The protein below binds the small molecule below.
Small molecule (SMILES): CC(=O)N[C@H]1[C@H](O[C@H]2[C@H](O)[C@@H](NC(C)=O)CO[C@@H]2CO)O[C@H](CO)[C@@H](O[C@@H]2O[C@H](CO)[C@@H](O)[C@H](O[C@H]3O[C@H](CO)[C@@H](O)[C@H](O)[C@@H]3O)[C@@H]2O)[C@@H]1O

Sequence of chain 1.C:
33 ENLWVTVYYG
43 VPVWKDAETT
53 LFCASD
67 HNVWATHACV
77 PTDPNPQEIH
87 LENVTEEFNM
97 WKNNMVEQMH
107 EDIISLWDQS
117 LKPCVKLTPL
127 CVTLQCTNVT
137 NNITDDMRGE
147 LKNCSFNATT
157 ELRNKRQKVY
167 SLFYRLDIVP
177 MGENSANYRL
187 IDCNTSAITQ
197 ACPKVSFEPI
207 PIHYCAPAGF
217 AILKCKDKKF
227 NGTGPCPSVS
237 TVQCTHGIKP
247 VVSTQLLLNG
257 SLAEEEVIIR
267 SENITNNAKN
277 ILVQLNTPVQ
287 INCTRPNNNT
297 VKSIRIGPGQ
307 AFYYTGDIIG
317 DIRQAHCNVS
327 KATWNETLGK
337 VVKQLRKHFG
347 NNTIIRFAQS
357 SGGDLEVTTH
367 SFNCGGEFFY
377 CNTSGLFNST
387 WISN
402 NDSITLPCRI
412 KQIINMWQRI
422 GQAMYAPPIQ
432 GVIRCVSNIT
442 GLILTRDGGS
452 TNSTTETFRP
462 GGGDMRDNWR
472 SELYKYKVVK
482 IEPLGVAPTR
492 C

Binding-site contacts:
Ligand atom C8 contacts residue ASN369 of chain 1.C at 3.6 Å.
Ligand atom C5 contacts residue ASN255 of chain 1.C at 3.8 Å.
Ligand atom C8 contacts residue VAL247 of chain 1.C at 3.9 Å (hydrophobic).
Ligand atom O4 contacts residue VAL437 of chain 1.C at 3.9 Å.
Ligand atom C7 contacts residue VAL247 of chain 1.C at 4.4 Å (hydrophobic).
Ligand atom C4 contacts residue ASN255 of chain 1.C at 4.3 Å.
Ligand atom O5 contacts residue NAG1 of chain 1.M at 3.5 Å.
Ligand atom C8 contacts residue LEU254 of chain 1.C at 3.7 Å (hydrophobic).
Ligand atom C3 contacts residue VAL437 of chain 1.C at 3.6 Å (hydrophobic).
Ligand atom C6 contacts residue GLY371 of chain 1.C at 4.3 Å.
Ligand atom C5 contacts residue NAG1 of chain 1.M at 3.8 Å.
Ligand atom C2 contacts residue ASN255 of chain 1.C at 2.5 Å.
Ligand atom O6 contacts residue GLY371 of chain 1.C at 3.5 Å.
Ligand atom C1 contacts residue ASN255 of chain 1.C at 1.5 Å.
Ligand atom C7 contacts residue ASN255 of chain 1.C at 3.8 Å.
Ligand atom C1 contacts residue SER438 of chain 1.C at 4.0 Å.
Ligand atom C5 contacts residue VAL437 of chain 1.C at 3.5 Å (hydrophobic).
Ligand atom O7 contacts residue PRO205 of chain 1.C at 3.4 Å.
Ligand atom C6 contacts residue NAG1 of chain 1.M at 3.9 Å.
Ligand atom C4 contacts residue VAL437 of chain 1.C at 3.9 Å (hydrophobic).
Ligand atom O5 contacts residue VAL437 of chain 1.C at 4.1 Å.
Ligand atom C2 contacts residue VAL437 of chain 1.C at 4.2 Å (hydrophobic).
Ligand atom O5 contacts residue ASN255 of chain 1.C at 2.4 Å (h-bond).
Ligand atom C3 contacts residue ASN255 of chain 1.C at 3.9 Å.
Ligand atom C2 contacts residue SER438 of chain 1.C at 4.5 Å.
Ligand atom C1 contacts residue VAL437 of chain 1.C at 3.9 Å (hydrophobic).
Ligand atom O7 contacts residue VAL247 of chain 1.C at 4.4 Å.
Ligand atom C7 contacts residue ASN369 of chain 1.C at 4.2 Å.
Ligand atom C1 contacts residue NAG1 of chain 1.M at 4.1 Å.
Ligand atom N2 contacts residue ASN255 of chain 1.C at 2.9 Å (h-bond).
Ligand atom O7 contacts residue ASN255 of chain 1.C at 4.1 Å.
Ligand atom N2 contacts residue SER438 of chain 1.C at 3.8 Å.
Ligand atom O7 contacts residue ASN369 of chain 1.C at 4.2 Å.
Ligand atom C8 contacts residue VAL437 of chain 1.C at 3.8 Å (hydrophobic).